Sequence of chain 1.E:
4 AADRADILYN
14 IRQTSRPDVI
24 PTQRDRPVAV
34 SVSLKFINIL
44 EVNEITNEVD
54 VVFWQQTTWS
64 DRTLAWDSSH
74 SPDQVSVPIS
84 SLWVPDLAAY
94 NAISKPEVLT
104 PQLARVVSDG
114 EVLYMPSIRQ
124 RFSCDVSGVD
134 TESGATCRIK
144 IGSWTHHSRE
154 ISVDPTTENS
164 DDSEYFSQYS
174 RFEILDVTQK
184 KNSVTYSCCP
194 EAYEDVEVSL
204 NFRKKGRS

Sequence of chain 1.A:
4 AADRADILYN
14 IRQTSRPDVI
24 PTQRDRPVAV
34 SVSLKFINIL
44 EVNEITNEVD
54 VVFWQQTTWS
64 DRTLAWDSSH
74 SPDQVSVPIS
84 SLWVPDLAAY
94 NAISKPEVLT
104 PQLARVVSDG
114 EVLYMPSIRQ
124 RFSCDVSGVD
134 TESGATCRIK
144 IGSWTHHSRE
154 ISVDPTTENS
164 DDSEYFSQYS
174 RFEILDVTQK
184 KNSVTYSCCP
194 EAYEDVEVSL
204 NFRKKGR

Binding-site contacts:
Ligand atom CL7 contacts residue ARG108 of chain 1.A at 3.3 Å.
Ligand atom CL7 contacts residue ALA107 of chain 1.A at 3.8 Å.
Ligand atom O16 contacts residue GLN59 of chain 1.A at 3.8 Å.
Ligand atom N2 contacts residue THR148 of chain 1.E at 3.5 Å.
Ligand atom CL7 contacts residue MET118 of chain 1.A at 4.0 Å.
Ligand atom N14 contacts residue MET118 of chain 1.A at 3.6 Å.
Ligand atom N2 contacts residue TRP147 of chain 1.E at 3.9 Å.
Ligand atom C12 contacts residue MET118 of chain 1.A at 3.9 Å (hydrophobic).
Ligand atom C5 contacts residue TYR196 of chain 1.E at 3.7 Å (hydrophobic).
Ligand atom C10 contacts residue MET118 of chain 1.A at 3.7 Å (hydrophobic).
Ligand atom C8 contacts residue TYR196 of chain 1.E at 3.7 Å (hydrophobic).
Ligand atom N11 contacts residue TRP57 of chain 1.A at 3.6 Å.
Ligand atom C13 contacts residue TRP147 of chain 1.E at 3.5 Å (hydrophobic).
Ligand atom N14 contacts residue TYR189 of chain 1.E at 3.5 Å.
Ligand atom C13 contacts residue TYR189 of chain 1.E at 3.8 Å (hydrophobic).
Ligand atom O17 contacts residue CYS191 of chain 1.E at 3.0 Å (h-bond).
Ligand atom C3 contacts residue THR148 of chain 1.E at 3.9 Å.
Ligand atom N9 contacts residue TYR189 of chain 1.E at 3.8 Å.
Ligand atom N11 contacts residue TYR189 of chain 1.E at 3.5 Å.
Ligand atom N15 contacts residue MET118 of chain 1.A at 3.8 Å.
Ligand atom O17 contacts residue TYR189 of chain 1.E at 3.9 Å.
Ligand atom C1 contacts residue THR148 of chain 1.E at 3.9 Å.
Ligand atom O17 contacts residue CYS192 of chain 1.E at 3.3 Å (h-bond).
Ligand atom C6 contacts residue ARG108 of chain 1.A at 4.0 Å.
Ligand atom C8 contacts residue TRP147 of chain 1.E at 3.1 Å (hydrophobic).
Ligand atom C4 contacts residue TRP147 of chain 1.E at 3.3 Å (hydrophobic).
Ligand atom N11 contacts residue MET118 of chain 1.A at 3.4 Å (h-bond).
Ligand atom O16 contacts residue TYR189 of chain 1.E at 3.3 Å.
Ligand atom CL7 contacts residue TYR117 of chain 1.A at 3.7 Å.
Ligand atom C3 contacts residue TRP147 of chain 1.E at 3.2 Å (hydrophobic).
Ligand atom C6 contacts residue LEU116 of chain 1.A at 3.4 Å (hydrophobic).
Ligand atom O16 contacts residue CYS191 of chain 1.E at 3.9 Å.
Ligand atom CL7 contacts residue LEU106 of chain 1.A at 3.9 Å.
Ligand atom N15 contacts residue TYR189 of chain 1.E at 3.5 Å.
Ligand atom C12 contacts residue TRP147 of chain 1.E at 3.6 Å (hydrophobic).
Ligand atom CL7 contacts residue LEU116 of chain 1.A at 2.6 Å.
Ligand atom C10 contacts residue TYR189 of chain 1.E at 3.6 Å (hydrophobic).
Ligand atom C12 contacts residue TRP57 of chain 1.A at 3.4 Å (hydrophobic).
Ligand atom N15 contacts residue CYS191 of chain 1.E at 3.8 Å.
Ligand atom C12 contacts residue TYR189 of chain 1.E at 3.7 Å (hydrophobic).

A protein and the small-molecule ligand that binds it are described below.
Small molecule (SMILES): O=[N+]([O-])/N=C1\NCCN1Cc1ccc(Cl)nc1